Sequence of chain 1.A:
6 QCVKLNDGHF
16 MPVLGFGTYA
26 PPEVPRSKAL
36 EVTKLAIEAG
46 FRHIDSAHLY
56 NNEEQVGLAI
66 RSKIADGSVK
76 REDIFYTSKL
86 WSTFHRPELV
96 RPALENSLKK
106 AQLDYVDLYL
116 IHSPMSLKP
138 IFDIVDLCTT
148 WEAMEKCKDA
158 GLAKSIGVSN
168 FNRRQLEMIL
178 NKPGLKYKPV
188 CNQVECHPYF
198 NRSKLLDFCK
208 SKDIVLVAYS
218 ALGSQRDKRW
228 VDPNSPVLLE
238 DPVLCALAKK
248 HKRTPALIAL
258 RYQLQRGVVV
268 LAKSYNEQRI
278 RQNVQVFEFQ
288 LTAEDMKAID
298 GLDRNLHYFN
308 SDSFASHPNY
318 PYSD

Binding-site contacts:
Ligand atom C8 contacts residue HIS117 of chain 1.A at 4.2 Å.
Ligand atom C5 contacts residue PHE306 of chain 1.A at 3.5 Å (hydrophobic).
Ligand atom C12 contacts residue PHE311 of chain 1.A at 4.0 Å (hydrophobic).
Ligand atom O1 contacts residue HIS117 of chain 1.A at 2.8 Å (h-bond).
Ligand atom C2 contacts residue TYR216 of chain 1.A at 3.7 Å (hydrophobic).
Ligand atom C11 contacts residue ASN167 of chain 1.A at 3.6 Å.
Ligand atom C8 contacts residue NAP1 of chain 1.B at 3.5 Å.
Ligand atom O2 contacts residue TYR55 of chain 1.A at 3.9 Å.
Ligand atom C2 contacts residue ASN167 of chain 1.A at 3.4 Å.
Ligand atom C12 contacts residue NAP1 of chain 1.B at 3.9 Å.
Ligand atom C1 contacts residue NAP1 of chain 1.B at 3.4 Å.
Ligand atom C7 contacts residue LEU54 of chain 1.A at 3.9 Å (hydrophobic).
Ligand atom C4 contacts residue PRO318 of chain 1.A at 3.5 Å (hydrophobic).
Ligand atom C1 contacts residue TYR55 of chain 1.A at 3.7 Å (hydrophobic).
Ligand atom O2 contacts residue NAP1 of chain 1.B at 3.7 Å.
Ligand atom C4 contacts residue TYR317 of chain 1.A at 4.2 Å (hydrophobic).
Ligand atom C9 contacts residue PHE306 of chain 1.A at 3.7 Å (hydrophobic).
Ligand atom C1 contacts residue LEU54 of chain 1.A at 4.2 Å (hydrophobic).
Ligand atom C3 contacts residue PHE311 of chain 1.A at 3.9 Å (hydrophobic).
Ligand atom C9 contacts residue NAP1 of chain 1.B at 3.6 Å.
Ligand atom C6 contacts residue LEU54 of chain 1.A at 3.6 Å (hydrophobic).
Ligand atom C7 contacts residue TRP227 of chain 1.A at 4.1 Å (hydrophobic).
Ligand atom C5 contacts residue TYR319 of chain 1.A at 4.2 Å (hydrophobic).
Ligand atom C4 contacts residue MET120 of chain 1.A at 3.6 Å (hydrophobic).
Ligand atom C11 contacts residue TYR216 of chain 1.A at 3.9 Å (hydrophobic).
Ligand atom C6 contacts residue HIS117 of chain 1.A at 3.9 Å.
Ligand atom O1 contacts residue NAP1 of chain 1.B at 3.1 Å.
Ligand atom C13 contacts residue TRP86 of chain 1.A at 4.2 Å (hydrophobic).
Ligand atom C4 contacts residue TYR319 of chain 1.A at 3.9 Å (hydrophobic).
Ligand atom C10 contacts residue NAP1 of chain 1.B at 3.8 Å.
Ligand atom C10 contacts residue TYR216 of chain 1.A at 3.5 Å (hydrophobic).
Ligand atom C13 contacts residue NAP1 of chain 1.B at 3.6 Å.
Ligand atom C12 contacts residue ASN167 of chain 1.A at 3.6 Å.
Ligand atom C10 contacts residue PHE306 of chain 1.A at 4.0 Å (hydrophobic).
Ligand atom C11 contacts residue NAP1 of chain 1.B at 3.9 Å.
Ligand atom C3 contacts residue MET120 of chain 1.A at 3.7 Å (hydrophobic).
Ligand atom C13 contacts residue HIS117 of chain 1.A at 4.0 Å.
Ligand atom C5 contacts residue PHE311 of chain 1.A at 3.7 Å (hydrophobic).
Ligand atom C1 contacts residue HIS117 of chain 1.A at 3.7 Å.
Ligand atom O1 contacts residue TYR55 of chain 1.A at 2.7 Å (h-bond).

The small molecule below binds the protein below.
Small molecule (SMILES): CC(C)Cc1ccc([C@@H](C)C(=O)O)cc1